Binding-site contacts:
Ligand atom CG contacts residue GLY189 of chain 1.A at 3.3 Å.
Ligand atom OH contacts residue HIS166 of chain 1.A at 2.7 Å (h-bond).
Ligand atom CB contacts residue ACE1 of chain 1.G at 3.2 Å.
Ligand atom N contacts residue ACE1 of chain 1.G at 1.4 Å.
Ligand atom O contacts residue TRP214 of chain 1.A at 3.3 Å.
Ligand atom OD2 contacts residue HIS40 of chain 1.A at 3.2 Å.
Ligand atom C contacts residue SER191 of chain 1.A at 2.7 Å.
Ligand atom CE2 contacts residue HIS166 of chain 1.A at 3.2 Å.
Ligand atom CD contacts residue TYR143 of chain 1.A at 3.1 Å (hydrophobic).
Ligand atom C contacts residue GLN188 of chain 1.A at 3.3 Å.
Ligand atom O contacts residue GLY215 of chain 1.A at 3.1 Å (h-bond).
Ligand atom N contacts residue GLY215 of chain 1.A at 3.1 Å (h-bond).
Ligand atom CA contacts residue ACE1 of chain 1.G at 2.5 Å.
Ligand atom CB contacts residue GLY215 of chain 1.A at 3.2 Å.
Ligand atom OH contacts residue LYS223 of chain 1.A at 3.2 Å (salt-bridge).
Ligand atom O contacts residue SER216 of chain 1.A at 2.8 Å.
Ligand atom CB contacts residue ACE1 of chain 1.G at 2.3 Å.
Ligand atom CA contacts residue GLY215 of chain 1.A at 3.2 Å.
Ligand atom O contacts residue ASP190 of chain 1.A at 3.1 Å (salt-bridge).
Ligand atom O contacts residue SER213 of chain 1.A at 3.2 Å (h-bond).
Ligand atom OH contacts residue SER216 of chain 1.A at 3.1 Å (h-bond).
Ligand atom CZ contacts residue HIS166 of chain 1.A at 3.4 Å.
Ligand atom CD contacts residue TRP214 of chain 1.A at 3.3 Å (hydrophobic).
Ligand atom O contacts residue GLY189 of chain 1.A at 2.8 Å (h-bond).
Ligand atom NH1 contacts residue GLY225 of chain 1.A at 3.3 Å.
Ligand atom N contacts residue SER191 of chain 1.A at 3.1 Å (h-bond).
Ligand atom O contacts residue HIS40 of chain 1.A at 2.9 Å (h-bond).
Ligand atom OD2 contacts residue TYR86 of chain 1.A at 2.6 Å (h-bond).
Ligand atom CB contacts residue SER191 of chain 1.A at 3.2 Å.
Ligand atom O contacts residue SER191 of chain 1.A at 2.6 Å (h-bond).
Ligand atom NH1 contacts residue TRP20 of chain 1.A at 3.3 Å.
Ligand atom CA contacts residue ACE1 of chain 1.G at 3.2 Å.
Ligand atom NE contacts residue ALA186 of chain 1.A at 3.2 Å (h-bond).
Ligand atom NH1 contacts residue ASP185 of chain 1.A at 2.6 Å (salt-bridge).
Ligand atom O contacts residue SER191 of chain 1.A at 2.4 Å (h-bond).
Ligand atom CZ contacts residue ALA186 of chain 1.A at 3.1 Å (hydrophobic).
Ligand atom CB contacts residue TYR86 of chain 1.A at 3.3 Å (hydrophobic).
Ligand atom N contacts residue GLN188 of chain 1.A at 3.3 Å (h-bond).
Ligand atom NH1 contacts residue ALA186 of chain 1.A at 3.3 Å (h-bond).
Ligand atom SG contacts residue ACE1 of chain 1.G at 1.8 Å.

The small molecule below binds the protein below.
Small molecule (SMILES): CC(C)C[C@H](NC(=O)[C@H]1CCCC[C@@H]1NC(=O)[C@H](CCCN=C(N)N)NC(=O)[C@H](CCCN=C(N)N)NC(=O)[C@H](CC(=O)O)NC(=O)[C@H](Cc1ccc(O)cc1)NC(=O)[C@H](C)NC(=O)[C@H](Cc1ccccc1)NC(=O)[C@H](N)Cc1ccc(O)cc1)C(=O)N[C@@H](CO)C(=O)N[C@@H](CC(N)=O)C(=O)N[C@@H](CC(N)=O)C(=O)N[C@H]1CCCC[C@@H]1C(=O)N[C@@H](CCCN=C(N)N)C(=O)N[C@@H](CC(N)=O)C(=O)N[C@@H](Cc1ccc(O)cc1)C(=O)N[C@H](CS)C(=O)NCC=O

Sequence of chain 1.A:
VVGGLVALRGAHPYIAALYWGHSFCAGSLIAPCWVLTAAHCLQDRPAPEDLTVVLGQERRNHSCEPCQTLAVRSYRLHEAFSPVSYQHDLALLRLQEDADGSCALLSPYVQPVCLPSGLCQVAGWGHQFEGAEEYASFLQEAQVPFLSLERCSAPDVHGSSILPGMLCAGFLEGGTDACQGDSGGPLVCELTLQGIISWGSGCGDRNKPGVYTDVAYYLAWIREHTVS